Sequence of chain 1.B:
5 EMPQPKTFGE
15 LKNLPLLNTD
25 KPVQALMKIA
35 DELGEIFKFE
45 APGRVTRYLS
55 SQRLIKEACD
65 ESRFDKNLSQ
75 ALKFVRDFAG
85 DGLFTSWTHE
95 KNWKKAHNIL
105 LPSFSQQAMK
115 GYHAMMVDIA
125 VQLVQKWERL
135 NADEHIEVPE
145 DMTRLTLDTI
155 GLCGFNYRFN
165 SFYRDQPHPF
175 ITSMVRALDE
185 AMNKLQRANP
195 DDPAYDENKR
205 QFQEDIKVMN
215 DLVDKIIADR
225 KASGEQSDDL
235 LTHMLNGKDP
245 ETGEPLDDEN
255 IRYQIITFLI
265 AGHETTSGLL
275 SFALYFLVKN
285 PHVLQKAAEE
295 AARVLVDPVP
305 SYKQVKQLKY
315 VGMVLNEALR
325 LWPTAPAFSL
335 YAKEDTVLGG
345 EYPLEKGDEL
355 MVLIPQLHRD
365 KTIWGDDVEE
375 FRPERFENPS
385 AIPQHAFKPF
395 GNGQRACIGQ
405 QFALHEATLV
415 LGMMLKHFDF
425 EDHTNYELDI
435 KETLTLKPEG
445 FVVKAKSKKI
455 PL

A small-molecule ligand and the protein it binds are described below.
Small molecule (SMILES): O=C(O)[C@H](Cc1c[nH]c2ccccc12)NC(=O)C(F)(F)C(F)(F)C(F)(F)C(F)(F)C(F)(F)C(F)(F)C(F)(F)C(F)(F)C(F)(F)C(F)(F)C(F)(F)F

Binding-site contacts:
Ligand atom FBA contacts residue THR439 of chain 1.B at 3.1 Å.
Ligand atom FBN contacts residue VAL27 of chain 1.B at 3.5 Å.
Ligand atom OXT contacts residue ALA75 of chain 1.B at 2.9 Å (h-bond).
Ligand atom FBE contacts residue LEU438 of chain 1.B at 3.3 Å.
Ligand atom OAQ contacts residue TYR52 of chain 1.B at 2.8 Å (h-bond).
Ligand atom FBS contacts residue PHE88 of chain 1.B at 3.1 Å.
Ligand atom FBL contacts residue ALA75 of chain 1.B at 3.3 Å.
Ligand atom FBS contacts residue ALA265 of chain 1.B at 3.4 Å.
Ligand atom O contacts residue GLN74 of chain 1.B at 3.1 Å (h-bond).
Ligand atom CH2 contacts residue ARG48 of chain 1.B at 3.6 Å.
Ligand atom FBJ contacts residue ALA331 of chain 1.B at 3.6 Å.
Ligand atom FBY contacts residue PHE88 of chain 1.B at 3.2 Å.
Ligand atom CB contacts residue TYR52 of chain 1.B at 3.3 Å (hydrophobic).
Ligand atom FBU contacts residue ALA265 of chain 1.B at 3.6 Å.
Ligand atom CA contacts residue TYR52 of chain 1.B at 3.5 Å (hydrophobic).
Ligand atom FBA contacts residue ALA329 of chain 1.B at 3.4 Å.
Ligand atom CZ2 contacts residue ARG48 of chain 1.B at 3.5 Å.
Ligand atom CE3 contacts residue LEU21 of chain 1.B at 3.4 Å (hydrophobic).
Ligand atom FBB contacts residue ALA329 of chain 1.B at 3.4 Å.
Ligand atom FBI contacts residue LEU438 of chain 1.B at 3.4 Å.
Ligand atom FBB contacts residue PHE88 of chain 1.B at 3.1 Å.
Ligand atom FBK contacts residue MET355 of chain 1.B at 3.4 Å.
Ligand atom FBK contacts residue ALA331 of chain 1.B at 3.4 Å.
Ligand atom FBO contacts residue LEU76 of chain 1.B at 3.4 Å.
Ligand atom O contacts residue SER73 of chain 1.B at 3.5 Å.
Ligand atom CD1 contacts residue TYR52 of chain 1.B at 3.2 Å (hydrophobic).
Ligand atom OXT contacts residue GLN74 of chain 1.B at 3.4 Å (h-bond).
Ligand atom FBF contacts residue LEU438 of chain 1.B at 3.0 Å.
Ligand atom FBV contacts residue PHE88 of chain 1.B at 3.3 Å.
Ligand atom FBC contacts residue ALA329 of chain 1.B at 3.5 Å.
Ligand atom FBX contacts residue THR439 of chain 1.B at 3.4 Å.
Ligand atom FBG contacts residue ALA331 of chain 1.B at 2.8 Å.
Ligand atom CZ3 contacts residue LEU189 of chain 1.B at 3.5 Å (hydrophobic).
Ligand atom CD2 contacts residue LEU21 of chain 1.B at 3.5 Å (hydrophobic).
Ligand atom OXT contacts residue LEU189 of chain 1.B at 3.5 Å.
Ligand atom FBU contacts residue ILE264 of chain 1.B at 3.1 Å.
Ligand atom FBV contacts residue LEU76 of chain 1.B at 3.3 Å.
Ligand atom FBP contacts residue LEU438 of chain 1.B at 3.3 Å.
Ligand atom FBC contacts residue ALA331 of chain 1.B at 3.1 Å.
Ligand atom C contacts residue GLN74 of chain 1.B at 3.6 Å.